The protein below binds the small molecule below.
Small molecule (SMILES): CC(=O)N[C@H]1[C@H](O[C@H]2[C@H](O)[C@@H](NC(C)=O)CO[C@@H]2CO)O[C@H](CO)[C@@H](O)[C@@H]1O

Sequence of chain 1.B:
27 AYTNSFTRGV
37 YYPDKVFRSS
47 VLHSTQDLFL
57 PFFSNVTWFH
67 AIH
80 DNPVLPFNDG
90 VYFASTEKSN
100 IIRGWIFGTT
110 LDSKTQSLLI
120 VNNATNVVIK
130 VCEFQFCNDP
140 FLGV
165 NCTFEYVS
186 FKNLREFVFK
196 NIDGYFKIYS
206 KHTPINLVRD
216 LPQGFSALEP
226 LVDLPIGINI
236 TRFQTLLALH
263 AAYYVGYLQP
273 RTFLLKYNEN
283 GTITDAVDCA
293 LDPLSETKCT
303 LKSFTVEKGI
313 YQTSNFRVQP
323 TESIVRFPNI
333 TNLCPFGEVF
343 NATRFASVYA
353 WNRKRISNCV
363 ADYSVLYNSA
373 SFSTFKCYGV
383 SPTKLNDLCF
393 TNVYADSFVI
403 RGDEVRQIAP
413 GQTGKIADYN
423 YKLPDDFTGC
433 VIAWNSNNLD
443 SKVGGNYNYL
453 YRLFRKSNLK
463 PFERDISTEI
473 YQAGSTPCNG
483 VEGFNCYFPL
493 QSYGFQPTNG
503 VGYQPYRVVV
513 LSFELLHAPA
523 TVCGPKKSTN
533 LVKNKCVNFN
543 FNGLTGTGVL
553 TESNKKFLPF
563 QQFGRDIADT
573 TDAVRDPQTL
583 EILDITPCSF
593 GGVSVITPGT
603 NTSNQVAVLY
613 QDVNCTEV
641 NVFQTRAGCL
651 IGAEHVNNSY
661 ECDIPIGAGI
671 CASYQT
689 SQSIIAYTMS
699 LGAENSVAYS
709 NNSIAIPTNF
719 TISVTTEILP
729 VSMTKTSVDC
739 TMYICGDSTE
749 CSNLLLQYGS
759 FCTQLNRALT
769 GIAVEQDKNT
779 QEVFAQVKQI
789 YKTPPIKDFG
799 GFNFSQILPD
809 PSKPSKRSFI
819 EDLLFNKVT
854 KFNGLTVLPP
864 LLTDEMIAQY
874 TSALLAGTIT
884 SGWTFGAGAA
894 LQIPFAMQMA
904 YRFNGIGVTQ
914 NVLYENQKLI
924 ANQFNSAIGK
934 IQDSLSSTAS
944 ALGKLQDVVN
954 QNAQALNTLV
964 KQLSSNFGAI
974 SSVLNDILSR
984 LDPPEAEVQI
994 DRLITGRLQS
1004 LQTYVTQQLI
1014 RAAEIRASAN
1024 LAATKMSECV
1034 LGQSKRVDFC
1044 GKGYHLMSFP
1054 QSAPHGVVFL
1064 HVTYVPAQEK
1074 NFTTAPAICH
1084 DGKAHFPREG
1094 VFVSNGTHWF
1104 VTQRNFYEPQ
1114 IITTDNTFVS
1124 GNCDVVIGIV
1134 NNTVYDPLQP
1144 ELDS

Binding-site contacts:
Ligand atom N2 contacts residue ASN1134 of chain 1.B at 2.9 Å (h-bond).
Ligand atom O7 contacts residue ASN1134 of chain 1.B at 3.1 Å (h-bond).
Ligand atom O5 contacts residue ASN1134 of chain 1.B at 2.3 Å (h-bond).
Ligand atom O6 contacts residue ASN1134 of chain 1.B at 4.2 Å.
Ligand atom C3 contacts residue ASN1134 of chain 1.B at 3.8 Å.
Ligand atom C2 contacts residue ASN1134 of chain 1.B at 2.5 Å.
Ligand atom C4 contacts residue ASN1134 of chain 1.B at 4.2 Å.
Ligand atom C8 contacts residue ASN1134 of chain 1.B at 4.4 Å.
Ligand atom C7 contacts residue ASN1134 of chain 1.B at 3.2 Å.
Ligand atom C1 contacts residue ASN1134 of chain 1.B at 1.4 Å.
Ligand atom C5 contacts residue ASN1134 of chain 1.B at 3.6 Å.